This small molecule binds to this protein.
Small molecule (SMILES): Cc1ncc(COP(=O)(O)O)c(CN[C@@H](CO)C(=O)O)c1O

Sequence of chain 1.B:
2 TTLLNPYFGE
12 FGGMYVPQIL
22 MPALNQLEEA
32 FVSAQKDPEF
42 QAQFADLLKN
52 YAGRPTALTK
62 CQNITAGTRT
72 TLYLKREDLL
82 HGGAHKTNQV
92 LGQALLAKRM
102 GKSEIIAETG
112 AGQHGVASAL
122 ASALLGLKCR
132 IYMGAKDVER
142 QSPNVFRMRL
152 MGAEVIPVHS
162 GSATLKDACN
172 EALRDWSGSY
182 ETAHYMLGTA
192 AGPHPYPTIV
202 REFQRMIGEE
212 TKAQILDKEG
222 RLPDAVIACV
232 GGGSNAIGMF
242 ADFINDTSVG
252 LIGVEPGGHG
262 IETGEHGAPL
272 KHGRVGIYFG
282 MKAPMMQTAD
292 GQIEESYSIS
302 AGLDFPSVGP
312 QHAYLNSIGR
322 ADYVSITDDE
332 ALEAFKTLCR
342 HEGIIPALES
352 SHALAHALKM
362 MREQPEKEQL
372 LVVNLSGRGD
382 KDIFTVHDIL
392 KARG

Binding-site contacts:
Ligand atom C5A contacts residue GLY303 of chain 1.B at 3.6 Å.
Ligand atom O1P contacts residue GLY232 of chain 1.B at 2.9 Å (h-bond).
Ligand atom O3P contacts residue ASN236 of chain 1.B at 2.9 Å (h-bond).
Ligand atom N1 contacts residue HIS86 of chain 1.B at 3.7 Å.
Ligand atom CB contacts residue GLY303 of chain 1.B at 3.5 Å.
Ligand atom OG contacts residue ASP305 of chain 1.B at 2.8 Å (salt-bridge).
Ligand atom OG contacts residue GLY111 of chain 1.B at 3.5 Å.
Ligand atom CB contacts residue ASP305 of chain 1.B at 3.3 Å.
Ligand atom C contacts residue HIS115 of chain 1.B at 3.6 Å.
Ligand atom O3P contacts residue SER235 of chain 1.B at 3.3 Å (h-bond).
Ligand atom C6 contacts residue HIS86 of chain 1.B at 3.6 Å.
Ligand atom P contacts residue SER235 of chain 1.B at 3.5 Å.
Ligand atom N contacts residue GLY303 of chain 1.B at 3.6 Å (h-bond).
Ligand atom O contacts residue GLN114 of chain 1.B at 2.9 Å (h-bond).
Ligand atom O contacts residue HIS115 of chain 1.B at 3.0 Å (h-bond).
Ligand atom O1P contacts residue GLY234 of chain 1.B at 2.9 Å (h-bond).
Ligand atom N1 contacts residue GLU350 of chain 1.B at 3.5 Å.
Ligand atom C6 contacts residue GLU350 of chain 1.B at 3.7 Å.
Ligand atom C contacts residue THR110 of chain 1.B at 3.3 Å.
Ligand atom OXT contacts residue THR110 of chain 1.B at 2.6 Å (h-bond).
Ligand atom O3 contacts residue GLN114 of chain 1.B at 3.5 Å.
Ligand atom O2P contacts residue THR190 of chain 1.B at 2.6 Å (h-bond).
Ligand atom O2P contacts residue LYS87 of chain 1.B at 3.2 Å (salt-bridge).
Ligand atom N1 contacts residue SER377 of chain 1.B at 2.8 Å (h-bond).
Ligand atom C4A contacts residue GLY303 of chain 1.B at 3.2 Å.
Ligand atom C4A contacts residue LYS87 of chain 1.B at 3.3 Å.
Ligand atom O1P contacts residue SER235 of chain 1.B at 3.6 Å.
Ligand atom P contacts residue GLY234 of chain 1.B at 3.6 Å.
Ligand atom O4P contacts residue LYS87 of chain 1.B at 3.2 Å (salt-bridge).
Ligand atom OG contacts residue GLY303 of chain 1.B at 3.5 Å.
Ligand atom OXT contacts residue HIS115 of chain 1.B at 3.5 Å.
Ligand atom OXT contacts residue GLY111 of chain 1.B at 2.9 Å (h-bond).
Ligand atom O2P contacts residue SER235 of chain 1.B at 2.7 Å (h-bond).
Ligand atom O contacts residue GLY113 of chain 1.B at 3.5 Å (h-bond).
Ligand atom OG contacts residue ALA112 of chain 1.B at 2.9 Å (h-bond).
Ligand atom O contacts residue THR110 of chain 1.B at 3.4 Å (h-bond).
Ligand atom O3P contacts residue HIS86 of chain 1.B at 3.1 Å (h-bond).
Ligand atom C6 contacts residue SER377 of chain 1.B at 3.5 Å.
Ligand atom O1P contacts residue GLY233 of chain 1.B at 3.1 Å (h-bond).
Ligand atom O2P contacts residue GLY234 of chain 1.B at 3.5 Å (h-bond).